Sequence of chain 2.A:
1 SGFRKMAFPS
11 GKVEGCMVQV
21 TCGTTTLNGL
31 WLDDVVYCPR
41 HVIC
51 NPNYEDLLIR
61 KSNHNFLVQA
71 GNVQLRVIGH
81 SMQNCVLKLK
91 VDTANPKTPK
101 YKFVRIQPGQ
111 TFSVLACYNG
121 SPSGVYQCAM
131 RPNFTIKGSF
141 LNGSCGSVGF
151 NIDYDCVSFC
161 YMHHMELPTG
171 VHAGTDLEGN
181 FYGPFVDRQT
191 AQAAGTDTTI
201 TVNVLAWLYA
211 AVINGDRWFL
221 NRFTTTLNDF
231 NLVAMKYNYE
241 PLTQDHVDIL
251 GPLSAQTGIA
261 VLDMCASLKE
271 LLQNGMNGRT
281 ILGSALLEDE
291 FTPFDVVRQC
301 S

A protein and the small-molecule ligand that binds it are described below.
Small molecule (SMILES): O=C(O)c1ccc2ccccc2n1

Binding-site contacts:
Ligand atom C4 contacts residue ASP187 of chain 2.A at 3.5 Å.
Ligand atom C2 contacts residue HIS164 of chain 2.A at 3.0 Å.
Ligand atom C contacts residue HIS164 of chain 2.A at 3.2 Å.
Ligand atom C6 contacts residue HIS41 of chain 2.A at 3.8 Å.
Ligand atom C4A contacts residue MET165 of chain 2.A at 3.4 Å (hydrophobic).
Ligand atom C2 contacts residue CYS145 of chain 2.A at 2.8 Å (hydrophobic).
Ligand atom C6 contacts residue MET165 of chain 2.A at 4.3 Å (hydrophobic).
Ligand atom N1 contacts residue CYS145 of chain 2.A at 2.9 Å (h-bond).
Ligand atom C4A contacts residue HIS164 of chain 2.A at 4.3 Å.
Ligand atom C8A contacts residue CYS145 of chain 2.A at 4.2 Å (hydrophobic).
Ligand atom C4 contacts residue HIS41 of chain 2.A at 3.3 Å.
Ligand atom C3 contacts residue HIS41 of chain 2.A at 3.3 Å.
Ligand atom O contacts residue LEU27 of chain 2.A at 4.0 Å.
Ligand atom C contacts residue CYS145 of chain 2.A at 1.8 Å (hydrophobic).
Ligand atom C8A contacts residue MET165 of chain 2.A at 4.1 Å (hydrophobic).
Ligand atom C4A contacts residue ASP187 of chain 2.A at 4.1 Å.
Ligand atom O contacts residue HIS164 of chain 2.A at 3.8 Å.
Ligand atom C3 contacts residue HIS164 of chain 2.A at 3.5 Å.
Ligand atom C3 contacts residue MET165 of chain 2.A at 4.0 Å (hydrophobic).
Ligand atom C contacts residue PRO39 of chain 2.A at 4.3 Å (hydrophobic).
Ligand atom O contacts residue HIS41 of chain 2.A at 4.1 Å.
Ligand atom C4 contacts residue HIS164 of chain 2.A at 4.1 Å.
Ligand atom O contacts residue CYS145 of chain 2.A at 2.6 Å (h-bond).
Ligand atom C8 contacts residue HIS41 of chain 2.A at 3.7 Å.
Ligand atom C3 contacts residue CYS145 of chain 2.A at 4.1 Å (hydrophobic).
Ligand atom O contacts residue PRO39 of chain 2.A at 3.1 Å.
Ligand atom N1 contacts residue HIS164 of chain 2.A at 3.3 Å (h-bond).
Ligand atom C4 contacts residue MET165 of chain 2.A at 3.3 Å (hydrophobic).
Ligand atom C5 contacts residue MET165 of chain 2.A at 3.6 Å (hydrophobic).
Ligand atom N1 contacts residue HIS41 of chain 2.A at 3.6 Å.
Ligand atom C2 contacts residue HIS41 of chain 2.A at 3.7 Å.
Ligand atom C5 contacts residue ASP187 of chain 2.A at 3.7 Å.
Ligand atom C contacts residue HIS41 of chain 2.A at 4.2 Å.
Ligand atom C5 contacts residue HIS41 of chain 2.A at 3.4 Å.
Ligand atom O contacts residue HIS163 of chain 2.A at 3.8 Å.
Ligand atom C8A contacts residue HIS164 of chain 2.A at 4.0 Å.
Ligand atom C7 contacts residue HIS41 of chain 2.A at 4.0 Å.
Ligand atom C4A contacts residue HIS41 of chain 2.A at 3.4 Å.
Ligand atom C5 contacts residue ARG188 of chain 2.A at 4.0 Å.
Ligand atom C8A contacts residue HIS41 of chain 2.A at 3.5 Å.